A protein and the small-molecule ligand that binds it are described below.
Small molecule (SMILES): CCCOc1ccc(-c2ccc3c(C)cc(N)nc3c2)cc1CN

Binding-site contacts:
Ligand atom C09 contacts residue GLU296 of chain 1.B at 3.5 Å.
Ligand atom C08 contacts residue HEM1 of chain 1.G at 3.8 Å.
Ligand atom C27 contacts residue TYR410 of chain 1.B at 3.5 Å (hydrophobic).
Ligand atom C11 contacts residue HEM1 of chain 1.G at 3.1 Å.
Ligand atom C27 contacts residue HEM1 of chain 1.G at 3.1 Å.
Ligand atom N01 contacts residue HEM1 of chain 1.G at 3.6 Å.
Ligand atom C23 contacts residue HEM1 of chain 1.G at 3.1 Å.
Ligand atom C10 contacts residue GLU296 of chain 1.B at 3.5 Å.
Ligand atom C22 contacts residue HEM1 of chain 1.G at 3.1 Å.
Ligand atom N01 contacts residue GLU296 of chain 1.B at 2.7 Å (salt-bridge).
Ligand atom C27 contacts residue MET274 of chain 1.B at 3.8 Å (hydrophobic).
Ligand atom C03 contacts residue HEM1 of chain 1.G at 3.2 Å.
Ligand atom C02 contacts residue GLU296 of chain 1.B at 3.4 Å.
Ligand atom C32 contacts residue MET40 of chain 1.B at 3.4 Å (hydrophobic).
Ligand atom C32 contacts residue LEU41 of chain 1.B at 3.8 Å (hydrophobic).
Ligand atom C30 contacts residue HEM1 of chain 1.G at 3.7 Å.
Ligand atom C08 contacts residue VAL271 of chain 1.B at 3.8 Å (hydrophobic).
Ligand atom C07 contacts residue HEM1 of chain 1.G at 3.6 Å.
Ligand atom C09 contacts residue HEM1 of chain 1.G at 3.7 Å.
Ligand atom N02 contacts residue TYR292 of chain 1.B at 3.7 Å.
Ligand atom C06 contacts residue VAL271 of chain 1.B at 3.5 Å (hydrophobic).
Ligand atom N02 contacts residue HEM1 of chain 1.G at 3.4 Å.
Ligand atom C26 contacts residue HEM1 of chain 1.G at 3.4 Å.
Ligand atom C06 contacts residue HEM1 of chain 1.G at 3.5 Å.
Ligand atom C10 contacts residue HEM1 of chain 1.G at 3.7 Å.
Ligand atom C11 contacts residue GLY290 of chain 1.B at 3.7 Å.
Ligand atom C05 contacts residue HEM1 of chain 1.G at 3.8 Å.
Ligand atom C31 contacts residue MET40 of chain 1.B at 3.7 Å (hydrophobic).
Ligand atom C02 contacts residue TRP291 of chain 1.B at 3.8 Å (hydrophobic).
Ligand atom C04 contacts residue HEM1 of chain 1.G at 3.5 Å.
Ligand atom N02 contacts residue TRP291 of chain 1.B at 2.7 Å (h-bond).
Ligand atom N02 contacts residue PRO269 of chain 1.B at 3.8 Å.
Ligand atom C02 contacts residue HEM1 of chain 1.G at 3.3 Å.
Ligand atom C30 contacts residue TRP382 of chain 1.B at 3.3 Å (hydrophobic).
Ligand atom C32 contacts residue TYR410 of chain 1.B at 3.3 Å (hydrophobic).
Ligand atom N02 contacts residue GLU296 of chain 1.B at 2.7 Å (salt-bridge).
Ligand atom C25 contacts residue HEM1 of chain 1.G at 3.5 Å.
Ligand atom C07 contacts residue VAL271 of chain 1.B at 3.2 Å (hydrophobic).
Ligand atom N28 contacts residue MET274 of chain 1.B at 3.8 Å.
Ligand atom N28 contacts residue ASN273 of chain 1.B at 3.5 Å (h-bond).

Sequence of chain 1.B:
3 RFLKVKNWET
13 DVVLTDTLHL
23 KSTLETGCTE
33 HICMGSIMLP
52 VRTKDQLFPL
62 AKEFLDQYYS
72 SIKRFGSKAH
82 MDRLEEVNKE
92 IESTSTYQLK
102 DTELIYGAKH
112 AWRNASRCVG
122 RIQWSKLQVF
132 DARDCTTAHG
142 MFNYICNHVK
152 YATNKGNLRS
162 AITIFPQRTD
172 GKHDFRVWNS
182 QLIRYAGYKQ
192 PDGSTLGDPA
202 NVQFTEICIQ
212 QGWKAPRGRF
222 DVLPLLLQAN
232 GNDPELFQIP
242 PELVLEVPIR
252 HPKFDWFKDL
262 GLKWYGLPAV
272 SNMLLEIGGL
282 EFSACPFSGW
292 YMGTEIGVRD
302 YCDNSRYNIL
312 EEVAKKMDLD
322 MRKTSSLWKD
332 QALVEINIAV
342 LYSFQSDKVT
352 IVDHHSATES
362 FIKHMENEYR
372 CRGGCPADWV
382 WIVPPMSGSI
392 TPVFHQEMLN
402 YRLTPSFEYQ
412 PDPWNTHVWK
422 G